Binding-site contacts:
Ligand atom C1 contacts residue ASN1068 of chain 1.B at 1.4 Å.
Ligand atom C5 contacts residue ASN1068 of chain 1.B at 3.7 Å.
Ligand atom C8 contacts residue ASN1068 of chain 1.B at 4.0 Å.
Ligand atom C7 contacts residue ASN1068 of chain 1.B at 3.5 Å.
Ligand atom C2 contacts residue ASN1068 of chain 1.B at 2.5 Å.
Ligand atom C4 contacts residue ASN1068 of chain 1.B at 4.2 Å.
Ligand atom O7 contacts residue ASN1068 of chain 1.B at 3.8 Å.
Ligand atom O5 contacts residue ASN1068 of chain 1.B at 2.4 Å (h-bond).
Ligand atom N2 contacts residue ASN1068 of chain 1.B at 2.9 Å (h-bond).
Ligand atom C3 contacts residue ASN1068 of chain 1.B at 3.8 Å.

Sequence of chain 1.B:
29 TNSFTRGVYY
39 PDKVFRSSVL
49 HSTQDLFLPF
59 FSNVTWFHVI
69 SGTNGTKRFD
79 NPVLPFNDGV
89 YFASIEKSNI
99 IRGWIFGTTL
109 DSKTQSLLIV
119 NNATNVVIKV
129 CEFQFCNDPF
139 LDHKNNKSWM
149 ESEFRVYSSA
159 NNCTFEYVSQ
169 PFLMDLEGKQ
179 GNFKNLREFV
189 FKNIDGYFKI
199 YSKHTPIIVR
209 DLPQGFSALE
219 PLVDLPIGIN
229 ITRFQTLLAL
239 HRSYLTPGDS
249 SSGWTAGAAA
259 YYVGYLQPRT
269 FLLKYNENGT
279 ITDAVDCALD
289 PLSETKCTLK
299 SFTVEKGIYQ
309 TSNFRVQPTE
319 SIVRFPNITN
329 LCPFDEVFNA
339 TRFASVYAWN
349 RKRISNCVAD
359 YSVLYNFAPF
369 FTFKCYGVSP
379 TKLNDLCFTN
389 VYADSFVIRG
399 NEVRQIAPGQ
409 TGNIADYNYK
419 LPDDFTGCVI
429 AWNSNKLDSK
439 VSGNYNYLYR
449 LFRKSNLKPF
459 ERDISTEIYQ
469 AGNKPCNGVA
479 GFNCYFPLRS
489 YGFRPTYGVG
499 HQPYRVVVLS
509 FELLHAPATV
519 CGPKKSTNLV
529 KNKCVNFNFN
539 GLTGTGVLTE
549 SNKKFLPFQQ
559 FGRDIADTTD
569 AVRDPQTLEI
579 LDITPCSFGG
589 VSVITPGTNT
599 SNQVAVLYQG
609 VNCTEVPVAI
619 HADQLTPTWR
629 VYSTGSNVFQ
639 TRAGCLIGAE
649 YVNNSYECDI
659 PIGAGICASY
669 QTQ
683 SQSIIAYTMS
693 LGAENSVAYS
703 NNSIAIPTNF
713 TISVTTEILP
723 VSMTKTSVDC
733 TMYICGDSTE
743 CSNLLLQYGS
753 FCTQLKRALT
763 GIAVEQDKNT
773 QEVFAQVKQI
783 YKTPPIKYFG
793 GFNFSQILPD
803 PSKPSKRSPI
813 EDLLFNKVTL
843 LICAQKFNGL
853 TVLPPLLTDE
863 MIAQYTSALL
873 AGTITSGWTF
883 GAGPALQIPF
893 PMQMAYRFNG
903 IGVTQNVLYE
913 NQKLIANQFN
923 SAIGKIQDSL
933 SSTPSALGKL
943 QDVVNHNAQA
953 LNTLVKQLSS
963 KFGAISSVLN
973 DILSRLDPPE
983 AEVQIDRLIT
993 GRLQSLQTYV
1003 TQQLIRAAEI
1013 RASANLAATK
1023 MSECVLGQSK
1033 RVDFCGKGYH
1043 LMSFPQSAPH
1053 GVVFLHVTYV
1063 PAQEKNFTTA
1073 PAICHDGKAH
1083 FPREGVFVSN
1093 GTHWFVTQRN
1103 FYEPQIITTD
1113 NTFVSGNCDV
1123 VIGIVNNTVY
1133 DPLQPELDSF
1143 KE

The small molecule below binds the protein below.
Small molecule (SMILES): CC(=O)N[C@@H]1[C@@H](O)[C@H](O)[C@@H](CO)O[C@H]1O